Binding-site contacts:
Ligand atom CG1 contacts residue GLU225 of chain 1.A at 3.3 Å.
Ligand atom CD1 contacts residue VAL70 of chain 1.A at 3.6 Å (hydrophobic).
Ligand atom C contacts residue GLU225 of chain 1.A at 3.8 Å.
Ligand atom NE2 contacts residue ARG74 of chain 1.A at 3.4 Å (salt-bridge).
Ligand atom CD1 contacts residue PHE222 of chain 1.A at 3.8 Å (hydrophobic).
Ligand atom C contacts residue LYS56 of chain 1.A at 3.7 Å.
Ligand atom CD2 contacts residue VAL52 of chain 1.A at 3.7 Å (hydrophobic).
Ligand atom CD2 contacts residue VAL70 of chain 1.A at 3.7 Å (hydrophobic).
Ligand atom O contacts residue GLU225 of chain 1.A at 3.5 Å (salt-bridge).
Ligand atom CD1 contacts residue PHE222 of chain 1.A at 3.5 Å (hydrophobic).
Ligand atom C contacts residue LYS56 of chain 1.A at 3.8 Å.
Ligand atom O contacts residue LYS56 of chain 1.A at 2.8 Å (salt-bridge).
Ligand atom CG contacts residue LEU66 of chain 1.A at 3.8 Å (hydrophobic).
Ligand atom N contacts residue GLU225 of chain 1.A at 3.2 Å (salt-bridge).
Ligand atom CG contacts residue ARG74 of chain 1.A at 3.6 Å.
Ligand atom CD2 contacts residue LEU73 of chain 1.A at 3.8 Å (hydrophobic).
Ligand atom N contacts residue GLU225 of chain 1.A at 2.9 Å (salt-bridge).
Ligand atom CD2 contacts residue GLN69 of chain 1.A at 3.6 Å.
Ligand atom ND1 contacts residue ARG74 of chain 1.A at 3.3 Å (salt-bridge).
Ligand atom CA contacts residue GLU225 of chain 1.A at 3.6 Å.
Ligand atom CA contacts residue LYS56 of chain 1.A at 3.7 Å.
Ligand atom C contacts residue GLU225 of chain 1.A at 3.8 Å.
Ligand atom CB contacts residue GLU225 of chain 1.A at 3.5 Å.
Ligand atom CD contacts residue LEU66 of chain 1.A at 3.6 Å (hydrophobic).
Ligand atom CG2 contacts residue PHE222 of chain 1.A at 3.6 Å (hydrophobic).
Ligand atom CD2 contacts residue ARG74 of chain 1.A at 3.6 Å.
Ligand atom CD1 contacts residue VAL52 of chain 1.A at 3.8 Å (hydrophobic).
Ligand atom CB contacts residue GLU225 of chain 1.A at 3.2 Å.
Ligand atom CB contacts residue LEU66 of chain 1.A at 3.7 Å (hydrophobic).
Ligand atom CD1 contacts residue PHE49 of chain 1.A at 3.6 Å (hydrophobic).
Ligand atom CE1 contacts residue ARG74 of chain 1.A at 3.3 Å.
Ligand atom NE2 contacts residue LEU66 of chain 1.A at 3.2 Å.
Ligand atom CE1 contacts residue LEU66 of chain 1.A at 3.6 Å (hydrophobic).
Ligand atom N contacts residue GLU225 of chain 1.A at 2.8 Å (salt-bridge).
Ligand atom O contacts residue LYS56 of chain 1.A at 2.6 Å (salt-bridge).
Ligand atom CD2 contacts residue LEU66 of chain 1.A at 3.8 Å (hydrophobic).
Ligand atom C contacts residue GLU225 of chain 1.A at 3.5 Å.
Ligand atom CD2 contacts residue ARG74 of chain 1.A at 3.5 Å.
Ligand atom CD1 contacts residue GLU225 of chain 1.A at 3.8 Å.
Ligand atom CB contacts residue GLU225 of chain 1.A at 3.7 Å.

Sequence of chain 1.A:
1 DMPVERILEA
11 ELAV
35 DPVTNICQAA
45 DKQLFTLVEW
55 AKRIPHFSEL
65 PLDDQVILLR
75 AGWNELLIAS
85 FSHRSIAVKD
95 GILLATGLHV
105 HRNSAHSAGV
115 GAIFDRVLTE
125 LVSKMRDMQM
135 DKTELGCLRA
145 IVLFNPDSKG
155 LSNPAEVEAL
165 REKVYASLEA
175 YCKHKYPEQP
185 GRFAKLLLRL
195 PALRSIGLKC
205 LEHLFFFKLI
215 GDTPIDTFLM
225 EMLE

This small molecule binds to this protein.
Small molecule (SMILES): CC[C@H](C)[C@H](NC(=O)[C@H](CCCCN)NC(=O)[C@@H](N)CC1=NC=NC1)C(=O)N[C@@H](CC(C)C)C(=O)N[C@@H](Cc1cnc[nH]1)C(=O)N[C@@H](CCCN=C(N)N)C(=O)N[C@@H](CC(C)C)C(=O)N[C@@H](CC(C)C)C(=O)N[C@@H](CCC(N)=O)C(=O)N[C@@H](CC(=O)O)C(=O)N[C@H](C=O)CO